Sequence of chain 1.B:
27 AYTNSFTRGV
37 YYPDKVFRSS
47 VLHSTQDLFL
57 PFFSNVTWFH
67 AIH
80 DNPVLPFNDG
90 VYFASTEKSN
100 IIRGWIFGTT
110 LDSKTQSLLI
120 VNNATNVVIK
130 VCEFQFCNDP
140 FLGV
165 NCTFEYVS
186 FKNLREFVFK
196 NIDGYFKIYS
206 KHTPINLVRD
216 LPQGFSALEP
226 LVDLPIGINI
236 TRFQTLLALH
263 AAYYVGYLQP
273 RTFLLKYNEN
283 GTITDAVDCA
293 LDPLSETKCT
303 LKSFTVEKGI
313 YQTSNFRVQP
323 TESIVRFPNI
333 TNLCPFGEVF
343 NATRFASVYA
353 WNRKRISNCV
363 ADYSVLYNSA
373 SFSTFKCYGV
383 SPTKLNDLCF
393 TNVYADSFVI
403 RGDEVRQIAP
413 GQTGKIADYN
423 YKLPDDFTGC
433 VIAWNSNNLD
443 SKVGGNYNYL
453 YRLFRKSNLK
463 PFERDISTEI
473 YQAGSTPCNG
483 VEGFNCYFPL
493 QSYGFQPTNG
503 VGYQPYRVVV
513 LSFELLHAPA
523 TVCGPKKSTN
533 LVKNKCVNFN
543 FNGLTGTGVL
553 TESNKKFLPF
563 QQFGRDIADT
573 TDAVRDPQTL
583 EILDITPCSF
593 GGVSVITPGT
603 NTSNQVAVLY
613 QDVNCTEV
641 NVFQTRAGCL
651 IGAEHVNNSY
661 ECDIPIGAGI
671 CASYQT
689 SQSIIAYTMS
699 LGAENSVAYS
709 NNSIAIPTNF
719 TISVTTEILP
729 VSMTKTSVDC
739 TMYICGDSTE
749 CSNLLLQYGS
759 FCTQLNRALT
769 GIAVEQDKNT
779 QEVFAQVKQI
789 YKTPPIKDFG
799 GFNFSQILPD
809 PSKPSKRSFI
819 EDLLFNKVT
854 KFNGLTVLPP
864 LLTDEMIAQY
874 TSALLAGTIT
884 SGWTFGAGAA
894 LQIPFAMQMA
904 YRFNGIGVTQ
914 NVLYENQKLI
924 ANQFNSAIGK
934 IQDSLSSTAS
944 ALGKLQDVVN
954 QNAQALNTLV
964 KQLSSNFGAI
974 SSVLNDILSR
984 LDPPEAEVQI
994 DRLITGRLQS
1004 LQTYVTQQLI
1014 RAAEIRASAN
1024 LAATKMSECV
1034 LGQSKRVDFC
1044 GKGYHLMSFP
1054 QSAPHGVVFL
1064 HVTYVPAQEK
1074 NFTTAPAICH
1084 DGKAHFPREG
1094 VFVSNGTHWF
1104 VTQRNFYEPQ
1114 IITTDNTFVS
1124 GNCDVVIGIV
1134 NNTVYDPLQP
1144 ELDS

This protein binds this small molecule.
Small molecule (SMILES): CC(=O)N[C@@H]1[C@@H](O)[C@H](O)[C@@H](CO)O[C@H]1O

Sequence of chain 1.A:
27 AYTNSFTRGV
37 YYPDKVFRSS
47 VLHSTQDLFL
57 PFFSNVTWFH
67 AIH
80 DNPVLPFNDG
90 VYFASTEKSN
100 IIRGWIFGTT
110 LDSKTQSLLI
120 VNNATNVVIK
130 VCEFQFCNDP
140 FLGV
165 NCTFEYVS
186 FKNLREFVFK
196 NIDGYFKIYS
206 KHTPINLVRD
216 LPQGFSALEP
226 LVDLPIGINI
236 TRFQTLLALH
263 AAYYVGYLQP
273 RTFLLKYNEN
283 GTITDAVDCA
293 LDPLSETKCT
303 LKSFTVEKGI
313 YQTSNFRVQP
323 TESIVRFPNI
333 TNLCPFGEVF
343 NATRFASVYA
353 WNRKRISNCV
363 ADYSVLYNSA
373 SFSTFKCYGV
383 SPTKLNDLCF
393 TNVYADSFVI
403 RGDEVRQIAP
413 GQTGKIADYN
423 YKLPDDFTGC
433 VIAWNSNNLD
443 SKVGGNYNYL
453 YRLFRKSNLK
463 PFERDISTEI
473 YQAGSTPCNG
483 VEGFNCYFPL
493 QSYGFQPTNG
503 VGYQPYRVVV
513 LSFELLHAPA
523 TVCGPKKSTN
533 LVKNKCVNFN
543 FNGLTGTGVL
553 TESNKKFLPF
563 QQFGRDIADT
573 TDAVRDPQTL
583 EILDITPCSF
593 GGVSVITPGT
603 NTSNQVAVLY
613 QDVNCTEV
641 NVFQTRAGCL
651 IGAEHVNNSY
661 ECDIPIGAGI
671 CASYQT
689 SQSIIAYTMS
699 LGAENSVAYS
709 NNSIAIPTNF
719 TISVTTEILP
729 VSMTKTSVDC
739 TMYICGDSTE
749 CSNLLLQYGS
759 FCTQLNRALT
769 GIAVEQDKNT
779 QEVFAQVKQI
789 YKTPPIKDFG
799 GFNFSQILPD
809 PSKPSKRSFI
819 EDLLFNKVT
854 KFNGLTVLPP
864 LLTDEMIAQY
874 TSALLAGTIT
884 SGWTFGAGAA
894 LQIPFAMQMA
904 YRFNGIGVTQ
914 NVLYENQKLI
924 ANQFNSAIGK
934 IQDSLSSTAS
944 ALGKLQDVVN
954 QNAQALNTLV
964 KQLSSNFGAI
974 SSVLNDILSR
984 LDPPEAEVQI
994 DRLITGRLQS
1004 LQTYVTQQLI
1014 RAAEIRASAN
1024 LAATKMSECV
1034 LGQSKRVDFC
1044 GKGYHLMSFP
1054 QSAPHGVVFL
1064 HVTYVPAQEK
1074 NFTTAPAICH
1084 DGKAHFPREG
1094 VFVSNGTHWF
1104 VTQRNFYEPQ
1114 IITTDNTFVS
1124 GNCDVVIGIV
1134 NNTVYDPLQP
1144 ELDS

Binding-site contacts:
Ligand atom C1 contacts residue ASN709 of chain 1.A at 1.2 Å.
Ligand atom O5 contacts residue ASN709 of chain 1.A at 2.3 Å (h-bond).
Ligand atom O5 contacts residue ASP796 of chain 1.B at 4.3 Å.
Ligand atom C8 contacts residue GLY1131 of chain 1.A at 3.5 Å.
Ligand atom C2 contacts residue ASN709 of chain 1.A at 2.4 Å.
Ligand atom C3 contacts residue ASN709 of chain 1.A at 3.6 Å.
Ligand atom C7 contacts residue ASN709 of chain 1.A at 3.3 Å.
Ligand atom N2 contacts residue ASN709 of chain 1.A at 2.8 Å (h-bond).
Ligand atom C8 contacts residue ASN709 of chain 1.A at 4.4 Å.
Ligand atom C4 contacts residue ASN709 of chain 1.A at 4.1 Å.
Ligand atom O7 contacts residue ASN709 of chain 1.A at 3.5 Å (h-bond).
Ligand atom C5 contacts residue ASN709 of chain 1.A at 3.5 Å.